Binding-site contacts:
Ligand atom C1 contacts residue ASN100 of chain 1.A at 1.4 Å.
Ligand atom C2 contacts residue ASN100 of chain 1.A at 2.4 Å.
Ligand atom C6 contacts residue GLN97 of chain 1.A at 3.6 Å.
Ligand atom N2 contacts residue ASN100 of chain 1.A at 2.8 Å (h-bond).
Ligand atom O5 contacts residue ALA98 of chain 1.A at 3.8 Å.
Ligand atom O7 contacts residue ASN100 of chain 1.A at 3.8 Å.
Ligand atom C5 contacts residue GLN103 of chain 1.A at 4.1 Å.
Ligand atom O5 contacts residue ASN100 of chain 1.A at 2.4 Å (h-bond).
Ligand atom C6 contacts residue GLN103 of chain 1.A at 4.2 Å.
Ligand atom C8 contacts residue ASN100 of chain 1.A at 4.0 Å.
Ligand atom C7 contacts residue ASN100 of chain 1.A at 3.3 Å.
Ligand atom O6 contacts residue GLN103 of chain 1.A at 3.0 Å (h-bond).
Ligand atom C1 contacts residue GLN103 of chain 1.A at 4.1 Å.
Ligand atom O6 contacts residue GLN97 of chain 1.A at 2.6 Å (h-bond).
Ligand atom O5 contacts residue GLN103 of chain 1.A at 3.6 Å.
Ligand atom C5 contacts residue ALA98 of chain 1.A at 4.5 Å (hydrophobic).
Ligand atom C5 contacts residue ASN100 of chain 1.A at 3.7 Å.
Ligand atom C4 contacts residue ASN100 of chain 1.A at 4.2 Å.
Ligand atom C3 contacts residue ASN100 of chain 1.A at 3.8 Å.
Ligand atom C6 contacts residue ALA98 of chain 1.A at 3.8 Å (hydrophobic).
Ligand atom O6 contacts residue ALA98 of chain 1.A at 2.8 Å (h-bond).

Sequence of chain 1.A:
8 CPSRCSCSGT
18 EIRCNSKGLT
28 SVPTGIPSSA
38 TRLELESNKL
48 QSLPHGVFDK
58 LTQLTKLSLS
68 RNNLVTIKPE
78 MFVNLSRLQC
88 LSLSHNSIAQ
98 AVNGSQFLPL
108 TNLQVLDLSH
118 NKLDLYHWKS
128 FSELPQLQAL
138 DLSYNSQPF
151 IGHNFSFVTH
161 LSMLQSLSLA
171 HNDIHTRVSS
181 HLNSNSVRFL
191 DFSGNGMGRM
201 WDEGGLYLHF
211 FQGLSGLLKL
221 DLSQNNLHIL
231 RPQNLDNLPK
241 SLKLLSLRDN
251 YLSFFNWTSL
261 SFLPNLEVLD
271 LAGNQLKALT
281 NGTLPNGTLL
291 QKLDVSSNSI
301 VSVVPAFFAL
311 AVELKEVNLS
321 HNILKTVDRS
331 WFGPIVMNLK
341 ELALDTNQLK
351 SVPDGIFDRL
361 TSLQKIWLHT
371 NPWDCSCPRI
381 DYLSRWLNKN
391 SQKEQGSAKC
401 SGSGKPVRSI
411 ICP

A small-molecule ligand and the protein it binds are described below.
Small molecule (SMILES): CC(=O)N[C@@H]1[C@@H](O)[C@H](O)[C@@H](CO)O[C@H]1O